Sequence of chain 1.A:
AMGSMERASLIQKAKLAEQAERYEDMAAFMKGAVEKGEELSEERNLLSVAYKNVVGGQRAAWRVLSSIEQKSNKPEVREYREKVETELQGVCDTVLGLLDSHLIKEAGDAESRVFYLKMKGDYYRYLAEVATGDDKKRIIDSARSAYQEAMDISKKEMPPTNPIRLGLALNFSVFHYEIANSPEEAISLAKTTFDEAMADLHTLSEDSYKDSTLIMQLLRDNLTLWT

The protein below binds the small molecule below.
Small molecule (SMILES): CC(C)[C@H](NC(=O)[C@H](COP(=O)(O)O)NC(=O)[C@H](CCCCN)NC(=O)[C@H](CCCN=C(N)N)NC(=O)[C@H](CCCN=C(N)N)NC(=O)[C@@H](N)CCCCN)C(=O)O

Binding-site contacts:
Ligand atom N contacts residue ASN229 of chain 1.A at 2.7 Å (h-bond).
Ligand atom O2P contacts residue TYR133 of chain 1.A at 2.6 Å (h-bond).
Ligand atom O contacts residue LYS125 of chain 1.A at 2.9 Å (salt-bridge).
Ligand atom C contacts residue ASN178 of chain 1.A at 3.6 Å.
Ligand atom O3P contacts residue ARG132 of chain 1.A at 2.9 Å (salt-bridge).
Ligand atom O contacts residue LEU177 of chain 1.A at 3.7 Å.
Ligand atom NH2 contacts residue ARG64 of chain 1.A at 3.1 Å (salt-bridge).
Ligand atom CA contacts residue LEU232 of chain 1.A at 3.7 Å (hydrophobic).
Ligand atom O contacts residue VAL181 of chain 1.A at 3.4 Å.
Ligand atom P contacts residue LYS53 of chain 1.A at 3.6 Å.
Ligand atom O1P contacts residue ARG60 of chain 1.A at 2.8 Å (salt-bridge).
Ligand atom O2P contacts residue LYS53 of chain 1.A at 3.0 Å (salt-bridge).
Ligand atom CA contacts residue ASN178 of chain 1.A at 3.4 Å.
Ligand atom N contacts residue ASN178 of chain 1.A at 2.9 Å (h-bond).
Ligand atom N contacts residue LEU232 of chain 1.A at 3.6 Å.
Ligand atom NH2 contacts residue GLU185 of chain 1.A at 3.0 Å (salt-bridge).
Ligand atom C contacts residue ASN229 of chain 1.A at 3.5 Å.
Ligand atom CZ contacts residue GLU185 of chain 1.A at 3.6 Å.
Ligand atom O1P contacts residue LYS53 of chain 1.A at 3.2 Å (salt-bridge).
Ligand atom C contacts residue LEU177 of chain 1.A at 3.7 Å (hydrophobic).
Ligand atom NZ contacts residue ASP228 of chain 1.A at 3.0 Å (salt-bridge).
Ligand atom CB contacts residue ASN229 of chain 1.A at 3.5 Å.
Ligand atom CB contacts residue ASN229 of chain 1.A at 3.7 Å.
Ligand atom NE contacts residue GLU185 of chain 1.A at 2.8 Å (salt-bridge).
Ligand atom O contacts residue ASN178 of chain 1.A at 3.0 Å (h-bond).
Ligand atom CZ contacts residue ARG64 of chain 1.A at 3.6 Å.
Ligand atom CD contacts residue GLU185 of chain 1.A at 3.4 Å.
Ligand atom CG1 contacts residue GLY174 of chain 1.A at 3.5 Å.
Ligand atom CA contacts residue LEU177 of chain 1.A at 3.6 Å (hydrophobic).
Ligand atom O contacts residue LYS53 of chain 1.A at 3.6 Å.
Ligand atom CA contacts residue ASN229 of chain 1.A at 3.4 Å.
Ligand atom CG contacts residue ASN229 of chain 1.A at 3.7 Å.
Ligand atom O contacts residue ASN229 of chain 1.A at 2.9 Å (h-bond).
Ligand atom O3P contacts residue ARG60 of chain 1.A at 2.8 Å (salt-bridge).
Ligand atom NH2 contacts residue VAL181 of chain 1.A at 3.6 Å.
Ligand atom P contacts residue ARG60 of chain 1.A at 3.6 Å.
Ligand atom NH2 contacts residue ARG60 of chain 1.A at 3.5 Å (salt-bridge).
Ligand atom O2P contacts residue ARG132 of chain 1.A at 2.8 Å (salt-bridge).
Ligand atom CB contacts residue ASN178 of chain 1.A at 3.4 Å.
Ligand atom NH2 contacts residue ARG132 of chain 1.A at 3.7 Å.